Sequence of chain 4.A:
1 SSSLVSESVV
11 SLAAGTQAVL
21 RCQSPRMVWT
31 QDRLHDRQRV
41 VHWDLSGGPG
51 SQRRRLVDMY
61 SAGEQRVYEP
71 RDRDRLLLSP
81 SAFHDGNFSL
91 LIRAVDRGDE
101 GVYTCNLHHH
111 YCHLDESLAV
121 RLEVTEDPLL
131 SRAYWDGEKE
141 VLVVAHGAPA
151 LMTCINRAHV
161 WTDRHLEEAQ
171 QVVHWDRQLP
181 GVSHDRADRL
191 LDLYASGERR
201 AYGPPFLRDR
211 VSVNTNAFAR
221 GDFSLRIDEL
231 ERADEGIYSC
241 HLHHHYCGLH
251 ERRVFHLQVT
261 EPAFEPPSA

This small molecule binds to this protein.
Small molecule (SMILES): CC(=O)N[C@@H]1[C@@H](O)[C@H](O)[C@@H](CO)O[C@H]1O

Binding-site contacts:
Ligand atom C5 contacts residue ASN87 of chain 4.A at 3.7 Å.
Ligand atom O4 contacts residue LEU151 of chain 4.A at 4.1 Å.
Ligand atom C6 contacts residue LEU151 of chain 4.A at 3.8 Å (hydrophobic).
Ligand atom C8 contacts residue ASN87 of chain 4.A at 4.3 Å.
Ligand atom O7 contacts residue ASN87 of chain 4.A at 3.0 Å (h-bond).
Ligand atom C6 contacts residue LEU91 of chain 4.A at 3.7 Å (hydrophobic).
Ligand atom O6 contacts residue LEU91 of chain 4.A at 4.1 Å.
Ligand atom C7 contacts residue ASN87 of chain 4.A at 3.1 Å.
Ligand atom C7 contacts residue ASP85 of chain 4.A at 4.4 Å.
Ligand atom O7 contacts residue ASP85 of chain 4.A at 3.4 Å (salt-bridge).
Ligand atom O5 contacts residue ASN87 of chain 4.A at 2.4 Å (h-bond).
Ligand atom C4 contacts residue ASN87 of chain 4.A at 4.2 Å.
Ligand atom C1 contacts residue SER89 of chain 4.A at 4.5 Å.
Ligand atom C3 contacts residue ASN87 of chain 4.A at 3.8 Å.
Ligand atom N2 contacts residue ASN87 of chain 4.A at 2.8 Å (h-bond).
Ligand atom C5 contacts residue LEU151 of chain 4.A at 4.1 Å (hydrophobic).
Ligand atom C2 contacts residue ASN87 of chain 4.A at 2.4 Å.
Ligand atom C1 contacts residue ASN87 of chain 4.A at 1.4 Å.